The protein below binds the small molecule below.
Small molecule (SMILES): CC(=O)N[C@H]1[C@H](O[C@H]2[C@H](O)[C@@H](NC(C)=O)CO[C@@H]2CO)O[C@H](CO)[C@@H](O[C@@H]2O[C@H](CO)[C@@H](O)[C@H](O)[C@@H]2O)[C@@H]1O

Sequence of chain 1.F:
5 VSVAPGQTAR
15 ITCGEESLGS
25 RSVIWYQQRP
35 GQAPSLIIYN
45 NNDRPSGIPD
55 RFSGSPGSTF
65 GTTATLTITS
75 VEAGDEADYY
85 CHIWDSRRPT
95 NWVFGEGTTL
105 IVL

Binding-site contacts:
Ligand atom O7 contacts residue THR94 of chain 1.F at 2.8 Å (h-bond).
Ligand atom N2 contacts residue ASN58 of chain 1.E at 4.2 Å.
Ligand atom C7 contacts residue ASP89 of chain 1.F at 4.3 Å.
Ligand atom O7 contacts residue PRO93 of chain 1.F at 4.4 Å.
Ligand atom C2 contacts residue ASN58 of chain 1.E at 3.8 Å.
Ligand atom O7 contacts residue ASN58 of chain 1.E at 2.7 Å (h-bond).
Ligand atom C8 contacts residue ASN107 of chain 1.C at 4.5 Å.
Ligand atom C8 contacts residue ASP89 of chain 1.F at 3.3 Å.
Ligand atom O5 contacts residue ASN107 of chain 1.C at 2.4 Å (h-bond).
Ligand atom C5 contacts residue GLY55 of chain 1.E at 4.4 Å.
Ligand atom O3 contacts residue ASN58 of chain 1.E at 3.8 Å.
Ligand atom O7 contacts residue ASN107 of chain 1.C at 3.6 Å.
Ligand atom C3 contacts residue ASN58 of chain 1.E at 4.3 Å.
Ligand atom C1 contacts residue ASN107 of chain 1.C at 1.4 Å.
Ligand atom C5 contacts residue ASN107 of chain 1.C at 3.7 Å.
Ligand atom C4 contacts residue ASN107 of chain 1.C at 4.3 Å.
Ligand atom O6 contacts residue THR115 of chain 1.E at 4.0 Å.
Ligand atom O7 contacts residue ARG92 of chain 1.F at 4.4 Å.
Ligand atom N2 contacts residue PHE114 of chain 1.E at 4.5 Å.
Ligand atom N2 contacts residue ASN107 of chain 1.C at 2.9 Å (h-bond).
Ligand atom C7 contacts residue ASN58 of chain 1.E at 3.7 Å.
Ligand atom C2 contacts residue ASN107 of chain 1.C at 2.5 Å.
Ligand atom O4 contacts residue SER54 of chain 1.E at 4.4 Å.
Ligand atom O6 contacts residue GLY55 of chain 1.E at 4.2 Å.
Ligand atom C7 contacts residue THR94 of chain 1.F at 4.0 Å.
Ligand atom C3 contacts residue THR94 of chain 1.F at 4.3 Å.
Ligand atom C6 contacts residue GLY55 of chain 1.E at 4.5 Å.
Ligand atom C8 contacts residue PHE114 of chain 1.E at 3.6 Å (hydrophobic).
Ligand atom C6 contacts residue THR115 of chain 1.E at 3.8 Å.
Ligand atom C7 contacts residue ASN107 of chain 1.C at 3.4 Å.
Ligand atom C3 contacts residue ASN107 of chain 1.C at 3.8 Å.
Ligand atom O4 contacts residue GLY55 of chain 1.E at 4.4 Å.

Sequence of chain 1.C:
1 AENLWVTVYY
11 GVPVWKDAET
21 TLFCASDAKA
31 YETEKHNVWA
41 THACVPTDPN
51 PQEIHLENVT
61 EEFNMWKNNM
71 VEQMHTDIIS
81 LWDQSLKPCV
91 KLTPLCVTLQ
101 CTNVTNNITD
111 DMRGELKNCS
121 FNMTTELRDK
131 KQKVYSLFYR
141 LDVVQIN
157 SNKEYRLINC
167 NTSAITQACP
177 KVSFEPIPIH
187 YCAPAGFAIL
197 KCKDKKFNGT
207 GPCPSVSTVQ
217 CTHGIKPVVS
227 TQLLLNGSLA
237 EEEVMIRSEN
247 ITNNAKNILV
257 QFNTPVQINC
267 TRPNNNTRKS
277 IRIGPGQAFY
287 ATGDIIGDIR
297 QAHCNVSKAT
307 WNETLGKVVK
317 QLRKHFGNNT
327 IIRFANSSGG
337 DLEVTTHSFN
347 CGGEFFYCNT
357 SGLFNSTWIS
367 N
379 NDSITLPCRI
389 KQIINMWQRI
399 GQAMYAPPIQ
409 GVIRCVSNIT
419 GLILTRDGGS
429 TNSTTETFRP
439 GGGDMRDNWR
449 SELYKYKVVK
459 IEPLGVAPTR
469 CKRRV

Sequence of chain 1.E:
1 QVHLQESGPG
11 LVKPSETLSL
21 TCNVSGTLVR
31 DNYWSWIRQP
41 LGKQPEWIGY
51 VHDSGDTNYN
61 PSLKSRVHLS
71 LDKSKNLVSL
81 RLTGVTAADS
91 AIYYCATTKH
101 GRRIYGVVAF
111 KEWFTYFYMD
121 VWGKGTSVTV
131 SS